The small molecule below binds the protein below.
Small molecule (SMILES): Cc1nn(-c2ccc(Cl)cc2)c2sc(C(=O)N3CCCCC3)cc12

Sequence of chain 1.A:
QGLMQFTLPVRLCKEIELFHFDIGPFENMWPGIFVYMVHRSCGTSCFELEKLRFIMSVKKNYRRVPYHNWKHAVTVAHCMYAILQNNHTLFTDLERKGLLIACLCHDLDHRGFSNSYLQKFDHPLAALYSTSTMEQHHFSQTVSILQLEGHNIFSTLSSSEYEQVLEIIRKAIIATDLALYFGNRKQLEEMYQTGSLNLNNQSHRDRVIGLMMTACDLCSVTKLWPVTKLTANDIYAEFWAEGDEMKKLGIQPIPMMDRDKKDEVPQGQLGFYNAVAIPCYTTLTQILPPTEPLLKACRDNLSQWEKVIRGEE

Binding-site contacts:
Ligand atom CL18 contacts residue TYR78 of chain 1.A at 3.9 Å.
Ligand atom N4 contacts residue GLN280 of chain 1.A at 2.9 Å (h-bond).
Ligand atom C2 contacts residue PHE283 of chain 1.A at 3.3 Å (hydrophobic).
Ligand atom C19 contacts residue GLY279 of chain 1.A at 3.6 Å.
Ligand atom C8 contacts residue GLN280 of chain 1.A at 3.6 Å.
Ligand atom C6 contacts residue PHE283 of chain 1.A at 3.9 Å (hydrophobic).
Ligand atom C16 contacts residue LEU229 of chain 1.A at 3.7 Å (hydrophobic).
Ligand atom CL18 contacts residue LEU229 of chain 1.A at 3.1 Å.
Ligand atom C11 contacts residue PHE283 of chain 1.A at 3.8 Å (hydrophobic).
Ligand atom C19 contacts residue PHE283 of chain 1.A at 3.8 Å (hydrophobic).
Ligand atom C13 contacts residue GLN280 of chain 1.A at 3.9 Å.
Ligand atom C17 contacts residue ILE246 of chain 1.A at 3.7 Å (hydrophobic).
Ligand atom N4 contacts residue PHE283 of chain 1.A at 3.8 Å.
Ligand atom C19 contacts residue TYR247 of chain 1.A at 3.6 Å (hydrophobic).
Ligand atom C15 contacts residue ILE246 of chain 1.A at 3.6 Å (hydrophobic).
Ligand atom S5 contacts residue PHE250 of chain 1.A at 4.0 Å.
Ligand atom CL18 contacts residue VAL232 of chain 1.A at 3.8 Å.
Ligand atom S5 contacts residue PHE283 of chain 1.A at 3.6 Å.
Ligand atom C17 contacts residue VAL232 of chain 1.A at 3.6 Å (hydrophobic).
Ligand atom C19 contacts residue GLN280 of chain 1.A at 3.6 Å.
Ligand atom C13 contacts residue ILE246 of chain 1.A at 4.1 Å (hydrophobic).
Ligand atom N3 contacts residue GLN280 of chain 1.A at 4.1 Å.
Ligand atom C13 contacts residue PHE283 of chain 1.A at 3.7 Å (hydrophobic).
Ligand atom C16 contacts residue ILE246 of chain 1.A at 4.0 Å (hydrophobic).
Ligand atom C22 contacts residue PHE193 of chain 1.A at 3.7 Å (hydrophobic).
Ligand atom C2 contacts residue PHE250 of chain 1.A at 4.1 Å (hydrophobic).
Ligand atom C7 contacts residue PHE283 of chain 1.A at 3.7 Å (hydrophobic).
Ligand atom C24 contacts residue PHE193 of chain 1.A at 3.3 Å (hydrophobic).
Ligand atom C14 contacts residue PHE283 of chain 1.A at 3.9 Å (hydrophobic).
Ligand atom C19 contacts residue MET267 of chain 1.A at 4.0 Å (hydrophobic).
Ligand atom C1 contacts residue PHE250 of chain 1.A at 3.8 Å (hydrophobic).
Ligand atom CL18 contacts residue ILE246 of chain 1.A at 4.1 Å.
Ligand atom N3 contacts residue PHE283 of chain 1.A at 3.8 Å.
Ligand atom CL18 contacts residue SER231 of chain 1.A at 3.3 Å.
Ligand atom C2 contacts residue MET267 of chain 1.A at 3.9 Å (hydrophobic).
Ligand atom C7 contacts residue MET267 of chain 1.A at 3.6 Å (hydrophobic).
Ligand atom C17 contacts residue PHE283 of chain 1.A at 4.0 Å (hydrophobic).
Ligand atom C1 contacts residue PHE283 of chain 1.A at 3.3 Å (hydrophobic).
Ligand atom S5 contacts residue LEU189 of chain 1.A at 4.0 Å.
Ligand atom C8 contacts residue PHE283 of chain 1.A at 3.6 Å (hydrophobic).